Sequence of chain 35.B:
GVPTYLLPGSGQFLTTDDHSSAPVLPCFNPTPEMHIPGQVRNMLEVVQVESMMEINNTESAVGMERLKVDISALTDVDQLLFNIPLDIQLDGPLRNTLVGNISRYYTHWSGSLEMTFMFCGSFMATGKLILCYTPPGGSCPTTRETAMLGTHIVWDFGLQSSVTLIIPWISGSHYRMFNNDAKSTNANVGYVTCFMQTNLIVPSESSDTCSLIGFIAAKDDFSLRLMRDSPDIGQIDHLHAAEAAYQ

Sequence of chain 35.A:
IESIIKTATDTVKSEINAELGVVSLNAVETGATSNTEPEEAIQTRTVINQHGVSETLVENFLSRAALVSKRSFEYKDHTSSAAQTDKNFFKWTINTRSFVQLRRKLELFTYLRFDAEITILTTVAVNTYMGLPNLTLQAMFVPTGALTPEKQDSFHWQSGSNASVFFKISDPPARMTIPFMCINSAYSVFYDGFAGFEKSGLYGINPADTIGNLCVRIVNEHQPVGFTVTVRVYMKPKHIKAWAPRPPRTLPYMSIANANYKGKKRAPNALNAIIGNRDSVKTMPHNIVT

Binding-site contacts:
Ligand atom O7 contacts residue ASN180 of chain 35.B at 3.2 Å (h-bond).
Ligand atom O10 contacts residue LYS270 of chain 35.A at 3.0 Å (salt-bridge).
Ligand atom C11 contacts residue PRO231 of chain 35.B at 3.5 Å (hydrophobic).
Ligand atom O1B contacts residue ASP91 of chain 35.B at 3.8 Å.
Ligand atom C3 contacts residue ARG95 of chain 35.B at 3.8 Å.
Ligand atom O10 contacts residue ASN275 of chain 35.A at 2.7 Å (h-bond).
Ligand atom C4 contacts residue PRO274 of chain 35.A at 3.8 Å (hydrophobic).
Ligand atom O4 contacts residue ASN275 of chain 35.A at 2.8 Å (h-bond).
Ligand atom C11 contacts residue ILE233 of chain 35.B at 3.5 Å (hydrophobic).
Ligand atom O4 contacts residue ARG95 of chain 35.B at 3.3 Å (salt-bridge).
Ligand atom O4 contacts residue ASP232 of chain 35.B at 2.9 Å (salt-bridge).
Ligand atom C4 contacts residue ASP91 of chain 35.B at 3.4 Å.
Ligand atom N5 contacts residue PRO231 of chain 35.B at 2.6 Å (h-bond).
Ligand atom C4 contacts residue ASP232 of chain 35.B at 3.5 Å.
Ligand atom C4 contacts residue PRO231 of chain 35.B at 3.4 Å (hydrophobic).
Ligand atom C10 contacts residue ASP232 of chain 35.B at 3.6 Å.
Ligand atom O7 contacts residue LYS270 of chain 35.A at 3.4 Å (salt-bridge).
Ligand atom C11 contacts residue GLY234 of chain 35.B at 3.7 Å.
Ligand atom O4 contacts residue PRO231 of chain 35.B at 3.8 Å.
Ligand atom C10 contacts residue PRO231 of chain 35.B at 3.5 Å (hydrophobic).
Ligand atom C5 contacts residue PRO231 of chain 35.B at 3.4 Å (hydrophobic).
Ligand atom C3 contacts residue ARG104 of chain 35.B at 3.8 Å.
Ligand atom N5 contacts residue ASN275 of chain 35.A at 3.5 Å (h-bond).
Ligand atom C10 contacts residue LYS270 of chain 35.A at 3.6 Å.
Ligand atom O4 contacts residue ASP91 of chain 35.B at 2.4 Å (salt-bridge).
Ligand atom O7 contacts residue PRO274 of chain 35.A at 3.5 Å.
Ligand atom C10 contacts residue ASN275 of chain 35.A at 3.2 Å.
Ligand atom C3 contacts residue PRO274 of chain 35.A at 3.7 Å (hydrophobic).
Ligand atom O1B contacts residue ARG104 of chain 35.B at 2.4 Å (salt-bridge).
Ligand atom C7 contacts residue ASN180 of chain 35.B at 3.5 Å.
Ligand atom C11 contacts residue ASP232 of chain 35.B at 3.4 Å.
Ligand atom O3 contacts residue PRO274 of chain 35.A at 3.6 Å.
Ligand atom O6 contacts residue PRO274 of chain 35.A at 3.8 Å.
Ligand atom O6 contacts residue ASP91 of chain 35.B at 3.2 Å.
Ligand atom C8 contacts residue ASN180 of chain 35.B at 3.0 Å.
Ligand atom C4 contacts residue ASN275 of chain 35.A at 3.7 Å.
Ligand atom O3 contacts residue GLY282 of chain 35.A at 3.3 Å.
Ligand atom C5 contacts residue ASN275 of chain 35.A at 3.5 Å.
Ligand atom C1 contacts residue ARG104 of chain 35.B at 3.4 Å.
Ligand atom C4 contacts residue ARG104 of chain 35.B at 3.7 Å.

This small molecule binds to this protein.
Small molecule (SMILES): CC(=O)N[C@@H]1[C@@H](O)[C@H](O[C@@H]2O[C@H](CO[C@]3(C(=O)O)C[C@H](O)[C@@H](NC(C)=O)[C@H]([C@H](O)[C@H](O)CO)O3)[C@H](O)[C@H](O)[C@H]2O)[C@@H](CO)O[C@H]1O